A protein and the small-molecule ligand that binds it are described below.
Small molecule (SMILES): CC(C)C[C@H](NC(=O)[C@H](CC(C)C)NC(=O)c1ccccc1)C(=O)O

Binding-site contacts:
Ligand atom C3 contacts residue HIS122 of chain 1.J at 3.8 Å.
Ligand atom CD1 contacts residue GLY67 of chain 1.J at 4.0 Å.
Ligand atom O contacts residue GLY68 of chain 1.J at 3.4 Å (h-bond).
Ligand atom CD2 contacts residue PHE70 of chain 1.J at 3.3 Å (hydrophobic).
Ligand atom CD1 contacts residue MET147 of chain 1.J at 3.8 Å (hydrophobic).
Ligand atom O contacts residue LEU126 of chain 1.J at 4.0 Å.
Ligand atom CA contacts residue GLY68 of chain 1.J at 3.9 Å.
Ligand atom C2 contacts residue PRO124 of chain 1.J at 3.7 Å (hydrophobic).
Ligand atom C1 contacts residue PRO124 of chain 1.J at 3.8 Å (hydrophobic).
Ligand atom CD1 contacts residue SER97 of chain 1.J at 3.3 Å.
Ligand atom C4 contacts residue LEU73 of chain 1.J at 4.0 Å (hydrophobic).
Ligand atom C contacts residue GLY68 of chain 1.J at 4.0 Å.
Ligand atom C contacts residue PRO124 of chain 1.J at 3.7 Å (hydrophobic).
Ligand atom CB contacts residue SER125 of chain 1.J at 3.8 Å.
Ligand atom C6 contacts residue GLY68 of chain 1.J at 3.6 Å.
Ligand atom C5 contacts residue ALA98 of chain 1.J at 3.9 Å (hydrophobic).
Ligand atom N contacts residue GLY68 of chain 1.J at 3.2 Å (h-bond).
Ligand atom C5 contacts residue LEU73 of chain 1.J at 3.7 Å (hydrophobic).
Ligand atom OXT contacts residue SER125 of chain 1.J at 3.9 Å.
Ligand atom N contacts residue SER125 of chain 1.J at 3.1 Å (h-bond).
Ligand atom C3 contacts residue SER97 of chain 1.J at 4.0 Å.
Ligand atom C contacts residue SER125 of chain 1.J at 4.0 Å.
Ligand atom C4 contacts residue ALA98 of chain 1.J at 3.9 Å (hydrophobic).
Ligand atom C5 contacts residue PHE70 of chain 1.J at 3.5 Å (hydrophobic).
Ligand atom C2 contacts residue SER97 of chain 1.J at 4.0 Å.
Ligand atom C contacts residue LEU126 of chain 1.J at 3.9 Å (hydrophobic).
Ligand atom O1 contacts residue SER125 of chain 1.J at 2.9 Å (h-bond).
Ligand atom OXT contacts residue SER127 of chain 1.J at 3.6 Å (h-bond).
Ligand atom C6 contacts residue PHE70 of chain 1.J at 3.9 Å (hydrophobic).
Ligand atom C3 contacts residue MET151 of chain 1.J at 3.7 Å (hydrophobic).
Ligand atom CG contacts residue SER125 of chain 1.J at 3.6 Å.
Ligand atom O1 contacts residue HIS122 of chain 1.J at 3.5 Å.
Ligand atom OXT contacts residue LEU126 of chain 1.J at 3.9 Å.
Ligand atom C contacts residue SER125 of chain 1.J at 3.9 Å.
Ligand atom C3 contacts residue ALA98 of chain 1.J at 4.0 Å (hydrophobic).
Ligand atom O contacts residue GLY69 of chain 1.J at 3.1 Å.
Ligand atom O1 contacts residue PRO124 of chain 1.J at 3.1 Å.
Ligand atom CB contacts residue GLY68 of chain 1.J at 3.9 Å.
Ligand atom CD1 contacts residue GLY68 of chain 1.J at 3.2 Å.
Ligand atom CA contacts residue SER125 of chain 1.J at 3.8 Å.

Sequence of chain 1.J:
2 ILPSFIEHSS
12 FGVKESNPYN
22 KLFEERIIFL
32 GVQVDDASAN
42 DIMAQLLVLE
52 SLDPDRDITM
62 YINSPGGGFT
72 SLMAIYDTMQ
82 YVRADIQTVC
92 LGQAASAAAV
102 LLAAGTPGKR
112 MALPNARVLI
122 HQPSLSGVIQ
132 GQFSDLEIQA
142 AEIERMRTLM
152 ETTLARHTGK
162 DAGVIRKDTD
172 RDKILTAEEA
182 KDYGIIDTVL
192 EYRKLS